Sequence of chain 1.A:
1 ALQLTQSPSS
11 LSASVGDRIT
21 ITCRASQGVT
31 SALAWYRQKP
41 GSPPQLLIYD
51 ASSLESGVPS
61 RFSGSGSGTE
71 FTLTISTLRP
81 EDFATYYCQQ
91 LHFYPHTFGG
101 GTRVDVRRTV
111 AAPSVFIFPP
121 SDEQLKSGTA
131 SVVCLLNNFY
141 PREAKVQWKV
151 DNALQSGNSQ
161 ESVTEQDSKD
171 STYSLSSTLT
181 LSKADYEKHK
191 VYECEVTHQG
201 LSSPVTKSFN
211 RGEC

This protein binds this small molecule.
Small molecule (SMILES): CC(C)C[C@H](NC(=O)[C@@H](N)CCC(=O)O)C(=O)N[C@@H](CC(=O)O)C(=O)N[C@@H](CCCCN)C(=O)N[C@@H](Cc1ccc(O)cc1)C(=O)N[C@@H](C)C(=O)N[C@@H](CO)C(=O)O

Sequence of chain 1.B:
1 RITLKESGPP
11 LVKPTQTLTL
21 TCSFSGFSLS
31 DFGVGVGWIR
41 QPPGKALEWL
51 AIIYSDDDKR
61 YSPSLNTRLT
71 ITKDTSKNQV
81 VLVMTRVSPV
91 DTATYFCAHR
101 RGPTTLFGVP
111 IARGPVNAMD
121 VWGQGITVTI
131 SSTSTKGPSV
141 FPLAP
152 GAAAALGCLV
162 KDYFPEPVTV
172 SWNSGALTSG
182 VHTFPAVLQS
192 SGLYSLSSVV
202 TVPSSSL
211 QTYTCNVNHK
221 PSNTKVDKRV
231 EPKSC

Binding-site contacts:
Ligand atom CE contacts residue ASP56 of chain 1.B at 3.6 Å.
Ligand atom N contacts residue ARG113 of chain 1.B at 3.5 Å (salt-bridge).
Ligand atom CD2 contacts residue PHE93 of chain 1.A at 3.7 Å (hydrophobic).
Ligand atom CB contacts residue LEU91 of chain 1.A at 3.0 Å (hydrophobic).
Ligand atom NZ contacts residue ASP56 of chain 1.B at 2.9 Å (salt-bridge).
Ligand atom O contacts residue ARG113 of chain 1.B at 2.6 Å (salt-bridge).
Ligand atom CA contacts residue HIS92 of chain 1.A at 3.4 Å.
Ligand atom OD2 contacts residue ARG100 of chain 1.B at 3.0 Å (salt-bridge).
Ligand atom CB contacts residue TYR94 of chain 1.A at 3.5 Å (hydrophobic).
Ligand atom OD1 contacts residue TYR94 of chain 1.A at 3.4 Å (h-bond).
Ligand atom OH contacts residue GLY33 of chain 1.B at 2.7 Å (h-bond).
Ligand atom C contacts residue ARG113 of chain 1.B at 3.4 Å.
Ligand atom C contacts residue ARG113 of chain 1.B at 3.5 Å.
Ligand atom N contacts residue HIS92 of chain 1.A at 2.7 Å (h-bond).
Ligand atom OD1 contacts residue LEU91 of chain 1.A at 3.5 Å (h-bond).
Ligand atom CD2 contacts residue HIS92 of chain 1.A at 3.5 Å.
Ligand atom CG contacts residue HIS96 of chain 1.A at 3.6 Å.
Ligand atom CG contacts residue ARG100 of chain 1.B at 3.5 Å.
Ligand atom CG contacts residue ARG60 of chain 1.B at 3.5 Å.
Ligand atom CA contacts residue TYR94 of chain 1.A at 3.6 Å (hydrophobic).
Ligand atom CB contacts residue HIS92 of chain 1.A at 3.1 Å.
Ligand atom OD1 contacts residue ARG100 of chain 1.B at 2.9 Å (salt-bridge).
Ligand atom OE1 contacts residue TYR94 of chain 1.A at 3.5 Å.
Ligand atom OD1 contacts residue HIS96 of chain 1.A at 2.7 Å (h-bond).
Ligand atom CE2 contacts residue PRO103 of chain 1.B at 3.4 Å (hydrophobic).
Ligand atom OE2 contacts residue ARG60 of chain 1.B at 2.8 Å (salt-bridge).
Ligand atom O contacts residue TYR94 of chain 1.A at 3.6 Å.
Ligand atom CD contacts residue TYR54 of chain 1.B at 3.4 Å (hydrophobic).
Ligand atom CD1 contacts residue VAL116 of chain 1.B at 3.5 Å (hydrophobic).
Ligand atom CG contacts residue LEU91 of chain 1.A at 3.0 Å (hydrophobic).
Ligand atom C contacts residue HIS92 of chain 1.A at 3.7 Å.
Ligand atom N contacts residue TYR94 of chain 1.A at 3.5 Å (h-bond).
Ligand atom OXT contacts residue ARG113 of chain 1.B at 3.5 Å (salt-bridge).
Ligand atom OD2 contacts residue LEU91 of chain 1.A at 3.3 Å (h-bond).
Ligand atom O contacts residue PHE93 of chain 1.A at 3.5 Å.
Ligand atom O contacts residue TYR94 of chain 1.A at 2.9 Å (h-bond).
Ligand atom CB contacts residue HIS92 of chain 1.A at 3.5 Å.
Ligand atom O contacts residue ARG113 of chain 1.B at 3.2 Å (salt-bridge).
Ligand atom NZ contacts residue ASP58 of chain 1.B at 3.5 Å (salt-bridge).
Ligand atom CD contacts residue ARG60 of chain 1.B at 3.5 Å.